Binding-site contacts:
Ligand atom C07 contacts residue PHE193 of chain 1.A at 3.7 Å (hydrophobic).
Ligand atom C18 contacts residue PRO41 of chain 1.A at 3.9 Å (hydrophobic).
Ligand atom N10 contacts residue TRP44 of chain 1.A at 3.3 Å.
Ligand atom S19 contacts residue TRP44 of chain 1.A at 4.0 Å.
Ligand atom N09 contacts residue TRP44 of chain 1.A at 3.3 Å.
Ligand atom C13 contacts residue PHE193 of chain 1.A at 3.8 Å (hydrophobic).
Ligand atom C07 contacts residue TRP44 of chain 1.A at 3.8 Å (hydrophobic).
Ligand atom C18 contacts residue ILE40 of chain 1.A at 3.9 Å (hydrophobic).
Ligand atom N16 contacts residue ILE40 of chain 1.A at 3.7 Å.
Ligand atom O01 contacts residue TRP44 of chain 1.A at 4.1 Å.
Ligand atom C18 contacts residue TRP44 of chain 1.A at 3.5 Å (hydrophobic).
Ligand atom C05 contacts residue PHE193 of chain 1.A at 3.7 Å (hydrophobic).
Ligand atom O01 contacts residue PHE193 of chain 1.A at 3.9 Å.
Ligand atom C11 contacts residue TRP44 of chain 1.A at 4.0 Å (hydrophobic).
Ligand atom C15 contacts residue PHE193 of chain 1.A at 3.9 Å (hydrophobic).
Ligand atom C03 contacts residue PHE193 of chain 1.A at 3.4 Å (hydrophobic).
Ligand atom N17 contacts residue ILE40 of chain 1.A at 3.4 Å.
Ligand atom S19 contacts residue ILE176 of chain 1.A at 3.5 Å.
Ligand atom C08 contacts residue PHE193 of chain 1.A at 3.6 Å (hydrophobic).
Ligand atom C05 contacts residue TRP44 of chain 1.A at 4.2 Å (hydrophobic).
Ligand atom N10 contacts residue PHE193 of chain 1.A at 3.7 Å.
Ligand atom C05 contacts residue ILE187 of chain 1.A at 4.1 Å (hydrophobic).
Ligand atom N16 contacts residue PRO41 of chain 1.A at 3.4 Å (h-bond).
Ligand atom S04 contacts residue PHE193 of chain 1.A at 3.7 Å.
Ligand atom CL1 contacts residue ILE187 of chain 1.A at 3.3 Å.
Ligand atom C08 contacts residue TRP44 of chain 1.A at 3.5 Å (hydrophobic).
Ligand atom S04 contacts residue TRP44 of chain 1.A at 4.0 Å.
Ligand atom S19 contacts residue PRO41 of chain 1.A at 4.0 Å.
Ligand atom N16 contacts residue TRP44 of chain 1.A at 3.4 Å.
Ligand atom C02 contacts residue PHE193 of chain 1.A at 3.5 Å (hydrophobic).
Ligand atom C02 contacts residue TRP44 of chain 1.A at 3.4 Å (hydrophobic).
Ligand atom N09 contacts residue PHE193 of chain 1.A at 4.0 Å.
Ligand atom CL1 contacts residue ARG191 of chain 1.A at 4.1 Å.
Ligand atom C15 contacts residue TRP44 of chain 1.A at 3.2 Å (hydrophobic).
Ligand atom N17 contacts residue PRO41 of chain 1.A at 2.7 Å (h-bond).
Ligand atom C07 contacts residue ILE187 of chain 1.A at 3.8 Å (hydrophobic).
Ligand atom C03 contacts residue TRP44 of chain 1.A at 3.5 Å (hydrophobic).
Ligand atom S19 contacts residue THR185 of chain 1.A at 4.0 Å.
Ligand atom C12 contacts residue PHE193 of chain 1.A at 4.0 Å (hydrophobic).
Ligand atom N17 contacts residue TRP44 of chain 1.A at 3.5 Å.

Sequence of chain 1.A:
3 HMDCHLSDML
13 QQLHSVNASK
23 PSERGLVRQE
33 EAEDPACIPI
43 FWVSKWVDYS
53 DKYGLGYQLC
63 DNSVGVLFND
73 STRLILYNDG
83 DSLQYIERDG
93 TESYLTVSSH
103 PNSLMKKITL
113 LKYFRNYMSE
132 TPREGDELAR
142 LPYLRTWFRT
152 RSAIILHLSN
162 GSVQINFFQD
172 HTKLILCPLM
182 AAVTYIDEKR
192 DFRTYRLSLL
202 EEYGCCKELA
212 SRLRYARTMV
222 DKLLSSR

The protein below binds the small molecule below.
Small molecule (SMILES): O=c1c2sc(Cl)cc2n2c(=S)[nH]nc2n1CC1CC1